Sequence of chain 1.A:
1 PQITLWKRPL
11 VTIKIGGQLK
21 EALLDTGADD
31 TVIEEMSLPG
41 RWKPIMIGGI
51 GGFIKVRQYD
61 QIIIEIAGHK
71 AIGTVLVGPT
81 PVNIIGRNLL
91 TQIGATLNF

The small molecule below binds the protein below.
Small molecule (SMILES): CCCC[C@@H](CN[C@@H](CCCC)C(=O)N[C@@H](CCC(N)=O)C(=O)N[C@@H](CCCNC(N)=[NH2+])C(N)=O)NC(=O)[C@@H](NC(=O)[C@@H](NC(C)=O)[C@@H](C)O)[C@@H](C)CC

Binding-site contacts:
Ligand atom O1 contacts residue GLY27 of chain 1.A at 3.3 Å (h-bond).
Ligand atom N5 contacts residue GLY48 of chain 1.B at 2.9 Å (h-bond).
Ligand atom NE2 contacts residue ASP30 of chain 1.B at 2.8 Å (salt-bridge).
Ligand atom NE contacts residue ARG8 of chain 1.A at 3.4 Å (salt-bridge).
Ligand atom CA4 contacts residue GLY48 of chain 1.B at 3.4 Å.
Ligand atom O4 contacts residue GLY27 of chain 1.B at 3.3 Å (h-bond).
Ligand atom O4 contacts residue ASP29 of chain 1.B at 3.0 Å (salt-bridge).
Ligand atom C3 contacts residue ASP25 of chain 1.B at 3.2 Å.
Ligand atom CH3 contacts residue GLY48 of chain 1.A at 3.3 Å.
Ligand atom CA3 contacts residue ASP25 of chain 1.A at 3.2 Å.
Ligand atom CG1 contacts residue ILE47 of chain 1.A at 3.4 Å (hydrophobic).
Ligand atom O1 contacts residue ALA28 of chain 1.A at 3.4 Å.
Ligand atom CE contacts residue VAL82 of chain 1.B at 3.6 Å (hydrophobic).
Ligand atom C contacts residue GLY48 of chain 1.A at 3.5 Å.
Ligand atom O5 contacts residue ASP29 of chain 1.B at 3.0 Å (salt-bridge).
Ligand atom CA2 contacts residue GLY27 of chain 1.A at 3.4 Å.
Ligand atom NE2 contacts residue ILE47 of chain 1.B at 3.5 Å.
Ligand atom OE1 contacts residue ASP29 of chain 1.B at 2.9 Å (salt-bridge).
Ligand atom N1 contacts residue GLY48 of chain 1.A at 2.9 Å (h-bond).
Ligand atom CG contacts residue GLY27 of chain 1.A at 3.5 Å.
Ligand atom N4 contacts residue GLY27 of chain 1.B at 2.9 Å (h-bond).
Ligand atom N contacts residue GLY48 of chain 1.A at 3.1 Å (h-bond).
Ligand atom CB1 contacts residue GLY48 of chain 1.A at 3.5 Å.
Ligand atom CB2 contacts residue ASP25 of chain 1.B at 3.4 Å.
Ligand atom O1 contacts residue ASP29 of chain 1.A at 2.9 Å (salt-bridge).
Ligand atom CB2 contacts residue GLY27 of chain 1.A at 3.1 Å.
Ligand atom O5 contacts residue ASP30 of chain 1.B at 3.4 Å (salt-bridge).
Ligand atom N3 contacts residue ASP25 of chain 1.A at 3.2 Å (salt-bridge).
Ligand atom CA5 contacts residue ASP29 of chain 1.B at 3.2 Å.
Ligand atom CG2 contacts residue ARG8 of chain 1.B at 3.3 Å.
Ligand atom CB3 contacts residue ASP25 of chain 1.A at 3.3 Å.
Ligand atom CB contacts residue ASP29 of chain 1.A at 3.4 Å.
Ligand atom CG contacts residue VAL82 of chain 1.B at 3.3 Å (hydrophobic).
Ligand atom N2 contacts residue GLY27 of chain 1.A at 2.8 Å (h-bond).
Ligand atom OE1 contacts residue ASP30 of chain 1.B at 2.8 Å (salt-bridge).
Ligand atom NH2 contacts residue ARG8 of chain 1.A at 3.2 Å (salt-bridge).
Ligand atom N6 contacts residue GLY48 of chain 1.B at 2.9 Å (h-bond).
Ligand atom O4 contacts residue ALA28 of chain 1.B at 3.5 Å.
Ligand atom CA3 contacts residue GLY27 of chain 1.B at 3.4 Å.
Ligand atom CG2 contacts residue ASP29 of chain 1.A at 3.5 Å.

Sequence of chain 1.B:
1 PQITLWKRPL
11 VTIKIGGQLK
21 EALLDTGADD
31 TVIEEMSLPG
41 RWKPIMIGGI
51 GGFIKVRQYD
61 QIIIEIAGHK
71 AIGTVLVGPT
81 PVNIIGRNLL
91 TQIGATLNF